Sequence of chain 1.A:
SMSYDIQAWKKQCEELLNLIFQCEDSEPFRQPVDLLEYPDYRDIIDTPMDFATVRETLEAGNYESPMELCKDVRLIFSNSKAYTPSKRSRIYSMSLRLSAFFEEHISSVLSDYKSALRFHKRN

Binding-site contacts:
Ligand atom C7 contacts residue ILE94 of chain 1.A at 3.9 Å (hydrophobic).
Ligand atom N contacts residue TYR41 of chain 1.A at 3.0 Å (h-bond).
Ligand atom N2 contacts residue THR87 of chain 1.A at 2.9 Å (h-bond).
Ligand atom C1 contacts residue TYR86 of chain 1.A at 4.2 Å (hydrophobic).
Ligand atom N1 contacts residue ILE94 of chain 1.A at 4.3 Å.
Ligand atom C2 contacts residue VAL36 of chain 1.A at 3.3 Å (hydrophobic).
Ligand atom N2 contacts residue ILE94 of chain 1.A at 3.7 Å.
Ligand atom C5 contacts residue TYR41 of chain 1.A at 4.2 Å (hydrophobic).
Ligand atom C3 contacts residue TYR86 of chain 1.A at 4.2 Å (hydrophobic).
Ligand atom C1 contacts residue TYR41 of chain 1.A at 4.5 Å (hydrophobic).
Ligand atom C contacts residue PRO31 of chain 1.A at 4.4 Å (hydrophobic).
Ligand atom C7 contacts residue THR87 of chain 1.A at 3.6 Å.
Ligand atom C4 contacts residue TYR41 of chain 1.A at 3.3 Å (hydrophobic).
Ligand atom C2 contacts residue TYR44 of chain 1.A at 4.2 Å (hydrophobic).
Ligand atom C4 contacts residue TYR86 of chain 1.A at 4.5 Å (hydrophobic).
Ligand atom C3 contacts residue TYR41 of chain 1.A at 3.2 Å (hydrophobic).
Ligand atom C6 contacts residue ILE94 of chain 1.A at 4.0 Å (hydrophobic).
Ligand atom O contacts residue TYR86 of chain 1.A at 4.1 Å.
Ligand atom C2 contacts residue TYR41 of chain 1.A at 4.5 Å (hydrophobic).
Ligand atom O contacts residue THR87 of chain 1.A at 3.4 Å (h-bond).
Ligand atom N2 contacts residue SER92 of chain 1.A at 4.1 Å.
Ligand atom C5 contacts residue ILE94 of chain 1.A at 4.0 Å (hydrophobic).

This protein binds this small molecule.
Small molecule (SMILES): CC(C)Cc1nc(C#N)c(N)o1